A protein and the small-molecule ligand that binds it are described below.
Small molecule (SMILES): Nc1ccc2ccccc2n1

Sequence of chain 1.A:
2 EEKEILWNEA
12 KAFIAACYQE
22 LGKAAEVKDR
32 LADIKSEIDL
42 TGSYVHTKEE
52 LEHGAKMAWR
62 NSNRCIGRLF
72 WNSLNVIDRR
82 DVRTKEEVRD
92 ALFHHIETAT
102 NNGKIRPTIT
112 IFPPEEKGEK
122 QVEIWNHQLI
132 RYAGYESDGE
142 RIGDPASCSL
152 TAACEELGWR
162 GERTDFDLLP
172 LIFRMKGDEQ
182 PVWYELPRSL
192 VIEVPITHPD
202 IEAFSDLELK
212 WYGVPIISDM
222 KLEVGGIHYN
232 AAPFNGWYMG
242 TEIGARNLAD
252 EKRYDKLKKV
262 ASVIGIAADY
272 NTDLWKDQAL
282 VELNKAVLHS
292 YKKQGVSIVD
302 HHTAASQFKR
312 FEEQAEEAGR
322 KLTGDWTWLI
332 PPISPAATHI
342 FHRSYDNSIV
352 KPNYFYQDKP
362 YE

Binding-site contacts:
Ligand atom C8 contacts residue ILE218 of chain 1.A at 3.7 Å (hydrophobic).
Ligand atom C4 contacts residue HEM1 of chain 1.B at 3.4 Å.
Ligand atom C7 contacts residue PHE235 of chain 1.A at 4.0 Å (hydrophobic).
Ligand atom C5 contacts residue ILE218 of chain 1.A at 3.9 Å (hydrophobic).
Ligand atom C9 contacts residue ILE218 of chain 1.A at 3.9 Å (hydrophobic).
Ligand atom C6 contacts residue PHE235 of chain 1.A at 3.7 Å (hydrophobic).
Ligand atom N11 contacts residue GLU243 of chain 1.A at 2.7 Å (salt-bridge).
Ligand atom C9 contacts residue HEM1 of chain 1.B at 3.5 Å.
Ligand atom C7 contacts residue ILE218 of chain 1.A at 3.5 Å (hydrophobic).
Ligand atom C5 contacts residue HEM1 of chain 1.B at 3.6 Å.
Ligand atom C7 contacts residue HEM1 of chain 1.B at 3.5 Å.
Ligand atom C3 contacts residue GLY237 of chain 1.A at 3.8 Å.
Ligand atom C2 contacts residue GLU243 of chain 1.A at 3.5 Å.
Ligand atom C8 contacts residue HEM1 of chain 1.B at 3.7 Å.
Ligand atom C3 contacts residue HEM1 of chain 1.B at 3.1 Å.
Ligand atom C6 contacts residue HEM1 of chain 1.B at 3.3 Å.
Ligand atom N11 contacts residue HEM1 of chain 1.B at 3.8 Å.
Ligand atom C2 contacts residue PRO216 of chain 1.A at 4.0 Å (hydrophobic).
Ligand atom N1 contacts residue PRO216 of chain 1.A at 3.9 Å.
Ligand atom C2 contacts residue HEM1 of chain 1.B at 3.5 Å.
Ligand atom C6 contacts residue ILE218 of chain 1.A at 3.6 Å (hydrophobic).
Ligand atom N1 contacts residue GLU243 of chain 1.A at 2.7 Å (salt-bridge).
Ligand atom N1 contacts residue TRP238 of chain 1.A at 2.7 Å (h-bond).
Ligand atom N1 contacts residue HEM1 of chain 1.B at 3.6 Å.
Ligand atom C3 contacts residue PRO216 of chain 1.A at 4.2 Å (hydrophobic).
Ligand atom C3 contacts residue TRP238 of chain 1.A at 3.9 Å (hydrophobic).
Ligand atom C10 contacts residue HEM1 of chain 1.B at 3.8 Å.
Ligand atom N1 contacts residue MET240 of chain 1.A at 3.8 Å.
Ligand atom N1 contacts residue TYR239 of chain 1.A at 3.4 Å.
Ligand atom C10 contacts residue GLU243 of chain 1.A at 3.6 Å.
Ligand atom C9 contacts residue GLU243 of chain 1.A at 3.6 Å.
Ligand atom C10 contacts residue ILE218 of chain 1.A at 4.0 Å (hydrophobic).
Ligand atom C4 contacts residue GLY237 of chain 1.A at 3.9 Å.
Ligand atom C2 contacts residue TRP238 of chain 1.A at 3.7 Å (hydrophobic).